Binding-site contacts:
Ligand atom C3C contacts residue TYR128 of chain 32.A at 3.9 Å (hydrophobic).
Ligand atom N2 contacts residue PHE186 of chain 32.A at 3.7 Å.
Ligand atom C3C contacts residue VAL188 of chain 32.A at 3.3 Å (hydrophobic).
Ligand atom C5 contacts residue PHE186 of chain 32.A at 3.5 Å (hydrophobic).
Ligand atom C4C contacts residue TYR152 of chain 32.A at 3.8 Å (hydrophobic).
Ligand atom C5 contacts residue TYR152 of chain 32.A at 3.8 Å (hydrophobic).
Ligand atom C6B contacts residue TYR197 of chain 32.A at 3.6 Å (hydrophobic).
Ligand atom C1B contacts residue MET221 of chain 32.A at 3.8 Å (hydrophobic).
Ligand atom N3A contacts residue ASN219 of chain 32.A at 3.0 Å (h-bond).
Ligand atom C7C contacts residue TYR128 of chain 32.A at 3.6 Å (hydrophobic).
Ligand atom C6C contacts residue MET221 of chain 32.A at 3.7 Å (hydrophobic).
Ligand atom C2C contacts residue VAL188 of chain 32.A at 3.2 Å (hydrophobic).
Ligand atom C5C contacts residue TYR128 of chain 32.A at 3.5 Å (hydrophobic).
Ligand atom C31 contacts residue ALA150 of chain 32.A at 3.5 Å (hydrophobic).
Ligand atom C4 contacts residue TYR152 of chain 32.A at 3.9 Å (hydrophobic).
Ligand atom C4B contacts residue LEU106 of chain 32.A at 3.7 Å (hydrophobic).
Ligand atom C31 contacts residue PRO174 of chain 32.A at 3.4 Å (hydrophobic).
Ligand atom C6B contacts residue LEU106 of chain 32.A at 3.9 Å (hydrophobic).
Ligand atom O1B contacts residue MET221 of chain 32.A at 3.4 Å.
Ligand atom C7C contacts residue TYR197 of chain 32.A at 3.8 Å (hydrophobic).
Ligand atom C4 contacts residue PHE186 of chain 32.A at 3.6 Å (hydrophobic).
Ligand atom C31 contacts residue VAL176 of chain 32.A at 3.3 Å (hydrophobic).
Ligand atom O1 contacts residue TYR152 of chain 32.A at 3.9 Å.
Ligand atom N2 contacts residue ALA24 of chain 32.C at 3.4 Å.
Ligand atom C5B contacts residue LEU106 of chain 32.A at 3.5 Å (hydrophobic).
Ligand atom O1 contacts residue ALA24 of chain 32.C at 3.6 Å.
Ligand atom C5B contacts residue TYR197 of chain 32.A at 3.7 Å (hydrophobic).
Ligand atom C4 contacts residue MET224 of chain 32.A at 3.8 Å (hydrophobic).
Ligand atom CM1 contacts residue SER107 of chain 32.A at 3.9 Å.
Ligand atom O1B contacts residue TYR128 of chain 32.A at 3.9 Å.
Ligand atom C3 contacts residue PHE186 of chain 32.A at 3.8 Å (hydrophobic).
Ligand atom C3B contacts residue MET221 of chain 32.A at 3.8 Å (hydrophobic).
Ligand atom C2B contacts residue MET221 of chain 32.A at 3.5 Å (hydrophobic).
Ligand atom C6C contacts residue VAL191 of chain 32.A at 3.2 Å (hydrophobic).
Ligand atom O1 contacts residue VAL188 of chain 32.A at 3.8 Å.
Ligand atom C3 contacts residue PRO174 of chain 32.A at 3.8 Å (hydrophobic).
Ligand atom O1 contacts residue PHE186 of chain 32.A at 3.5 Å.
Ligand atom C4A contacts residue ASN219 of chain 32.A at 3.5 Å.
Ligand atom C31 contacts residue SER175 of chain 32.A at 3.6 Å.
Ligand atom C5C contacts residue ILE104 of chain 32.A at 3.8 Å (hydrophobic).

A small-molecule ligand and the protein it binds are described below.
Small molecule (SMILES): Cc1cc(CCCCCCCOc2ccc(C3=N[C@@H](C)CO3)cc2)on1

Sequence of chain 32.A:
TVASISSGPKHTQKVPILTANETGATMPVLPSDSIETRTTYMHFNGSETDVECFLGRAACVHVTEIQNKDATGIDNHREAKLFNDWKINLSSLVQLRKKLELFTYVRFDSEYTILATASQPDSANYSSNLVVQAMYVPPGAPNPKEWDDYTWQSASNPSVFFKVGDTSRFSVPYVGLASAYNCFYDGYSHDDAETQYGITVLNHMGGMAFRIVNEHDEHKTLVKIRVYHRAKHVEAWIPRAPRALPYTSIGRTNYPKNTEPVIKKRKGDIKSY

Sequence of chain 32.C:
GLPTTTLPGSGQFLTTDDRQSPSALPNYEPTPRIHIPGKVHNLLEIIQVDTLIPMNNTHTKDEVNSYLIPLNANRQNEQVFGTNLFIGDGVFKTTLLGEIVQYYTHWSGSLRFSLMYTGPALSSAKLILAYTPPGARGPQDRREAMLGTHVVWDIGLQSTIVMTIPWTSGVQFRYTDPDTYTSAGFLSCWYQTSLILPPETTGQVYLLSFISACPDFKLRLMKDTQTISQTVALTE